Binding-site contacts:
Ligand atom CL20 contacts residue PHE165 of chain 1.A at 3.3 Å.
Ligand atom C01 contacts residue PHE45 of chain 1.A at 3.7 Å (hydrophobic).
Ligand atom C18 contacts residue ALA97 of chain 1.A at 3.4 Å (hydrophobic).
Ligand atom N19 contacts residue VAL167 of chain 1.A at 2.8 Å (h-bond).
Ligand atom N09 contacts residue PHE336 of chain 1.A at 3.7 Å.
Ligand atom C12 contacts residue VAL167 of chain 1.A at 3.6 Å (hydrophobic).
Ligand atom C18 contacts residue LEU101 of chain 1.A at 3.9 Å (hydrophobic).
Ligand atom C14 contacts residue LEU102 of chain 1.A at 3.7 Å (hydrophobic).
Ligand atom S04 contacts residue VAL172 of chain 1.A at 3.7 Å.
Ligand atom C07 contacts residue PHE336 of chain 1.A at 3.3 Å (hydrophobic).
Ligand atom C08 contacts residue PHE45 of chain 1.A at 3.7 Å (hydrophobic).
Ligand atom C15 contacts residue LEU102 of chain 1.A at 3.5 Å (hydrophobic).
Ligand atom CL20 contacts residue VAL167 of chain 1.A at 3.8 Å.
Ligand atom S04 contacts residue MET337 of chain 1.A at 3.8 Å.
Ligand atom C15 contacts residue LYS95 of chain 1.A at 3.8 Å.
Ligand atom C01 contacts residue ARG176 of chain 1.A at 3.9 Å.
Ligand atom C06 contacts residue PHE336 of chain 1.A at 3.4 Å (hydrophobic).
Ligand atom C02 contacts residue VAL175 of chain 1.A at 3.8 Å (hydrophobic).
Ligand atom N11 contacts residue LEU166 of chain 1.A at 3.8 Å.
Ligand atom CL20 contacts residue LYS95 of chain 1.A at 4.0 Å.
Ligand atom C03 contacts residue ARG176 of chain 1.A at 3.8 Å.
Ligand atom C02 contacts residue ARG176 of chain 1.A at 3.5 Å.
Ligand atom C12 contacts residue MET337 of chain 1.A at 3.7 Å (hydrophobic).
Ligand atom N10 contacts residue PHE336 of chain 1.A at 3.8 Å.
Ligand atom C03 contacts residue VAL175 of chain 1.A at 3.8 Å (hydrophobic).
Ligand atom N19 contacts residue MET337 of chain 1.A at 2.6 Å (h-bond).
Ligand atom C18 contacts residue PHE96 of chain 1.A at 3.6 Å (hydrophobic).
Ligand atom C18 contacts residue ALA100 of chain 1.A at 3.9 Å (hydrophobic).
Ligand atom C16 contacts residue VAL167 of chain 1.A at 3.8 Å (hydrophobic).
Ligand atom N11 contacts residue VAL167 of chain 1.A at 3.1 Å (h-bond).
Ligand atom N13 contacts residue MET337 of chain 1.A at 3.9 Å.
Ligand atom C16 contacts residue LEU102 of chain 1.A at 3.9 Å (hydrophobic).
Ligand atom C03 contacts residue VAL172 of chain 1.A at 3.4 Å (hydrophobic).
Ligand atom C14 contacts residue PHE336 of chain 1.A at 3.9 Å (hydrophobic).
Ligand atom N10 contacts residue LEU102 of chain 1.A at 3.9 Å.
Ligand atom C18 contacts residue LYS95 of chain 1.A at 3.5 Å.
Ligand atom C08 contacts residue PHE336 of chain 1.A at 3.7 Å (hydrophobic).
Ligand atom C17 contacts residue PHE336 of chain 1.A at 3.8 Å (hydrophobic).
Ligand atom CL20 contacts residue LEU166 of chain 1.A at 3.9 Å.
Ligand atom N10 contacts residue LYS95 of chain 1.A at 3.6 Å.

The protein below binds the small molecule below.
Small molecule (SMILES): Cn1cc(Cc2cccs2)c(-c2cc(Cl)nc(N)n2)n1

Sequence of chain 1.A:
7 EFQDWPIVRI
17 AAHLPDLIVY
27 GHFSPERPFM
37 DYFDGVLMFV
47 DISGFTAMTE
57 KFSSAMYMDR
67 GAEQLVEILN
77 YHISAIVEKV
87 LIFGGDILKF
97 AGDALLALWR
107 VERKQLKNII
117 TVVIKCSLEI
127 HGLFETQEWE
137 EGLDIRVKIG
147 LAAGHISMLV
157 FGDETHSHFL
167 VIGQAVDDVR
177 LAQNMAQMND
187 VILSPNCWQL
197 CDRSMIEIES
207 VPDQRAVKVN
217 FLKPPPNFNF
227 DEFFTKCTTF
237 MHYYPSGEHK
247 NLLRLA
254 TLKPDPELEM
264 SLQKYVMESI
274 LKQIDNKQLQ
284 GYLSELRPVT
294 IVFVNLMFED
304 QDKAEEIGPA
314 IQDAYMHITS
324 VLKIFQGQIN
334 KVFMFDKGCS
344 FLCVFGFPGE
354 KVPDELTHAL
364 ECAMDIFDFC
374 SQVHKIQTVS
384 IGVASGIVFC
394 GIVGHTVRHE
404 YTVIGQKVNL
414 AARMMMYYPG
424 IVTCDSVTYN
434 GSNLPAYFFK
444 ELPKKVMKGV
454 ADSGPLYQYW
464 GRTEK